Sequence of chain 1.A:
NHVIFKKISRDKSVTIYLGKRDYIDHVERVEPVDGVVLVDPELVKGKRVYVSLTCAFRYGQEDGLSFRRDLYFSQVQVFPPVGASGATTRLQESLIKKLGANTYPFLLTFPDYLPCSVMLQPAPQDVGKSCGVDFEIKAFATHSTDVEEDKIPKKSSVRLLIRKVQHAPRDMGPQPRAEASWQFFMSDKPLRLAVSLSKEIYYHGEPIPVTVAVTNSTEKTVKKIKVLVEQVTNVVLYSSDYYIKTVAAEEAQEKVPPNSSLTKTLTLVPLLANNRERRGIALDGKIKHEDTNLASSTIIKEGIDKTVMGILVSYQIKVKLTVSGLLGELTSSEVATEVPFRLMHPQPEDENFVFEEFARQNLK

The small molecule below binds the protein below.
Small molecule (SMILES): O=P(O)(O)O[C@@H]1[C@H](O)[C@H](O)[C@@H](OP(=O)(O)O)[C@H](OP(=O)(O)O)[C@H]1O

Binding-site contacts:
Ligand atom O53 contacts residue LEU173 of chain 1.A at 3.0 Å (h-bond).
Ligand atom O41 contacts residue HIS301 of chain 1.A at 3.6 Å (h-bond).
Ligand atom O42 contacts residue HIS301 of chain 1.A at 2.8 Å (h-bond).
Ligand atom O13 contacts residue ARG171 of chain 1.A at 3.2 Å.
Ligand atom O41 contacts residue LYS298 of chain 1.A at 4.2 Å.
Ligand atom O43 contacts residue HIS301 of chain 1.A at 3.6 Å.
Ligand atom O5 contacts residue LEU173 of chain 1.A at 4.0 Å.
Ligand atom C1 contacts residue ARG171 of chain 1.A at 4.2 Å.
Ligand atom O6 contacts residue ARG171 of chain 1.A at 3.3 Å (salt-bridge).
Ligand atom O52 contacts residue ARG382 of chain 1.A at 4.2 Å.
Ligand atom O2 contacts residue ARG171 of chain 1.A at 4.5 Å.
Ligand atom P1 contacts residue LYS15 of chain 1.A at 4.1 Å.
Ligand atom O13 contacts residue LYS15 of chain 1.A at 3.7 Å.
Ligand atom O51 contacts residue PHE380 of chain 1.A at 4.2 Å.
Ligand atom C6 contacts residue ARG171 of chain 1.A at 3.6 Å.
Ligand atom O51 contacts residue LYS15 of chain 1.A at 3.6 Å (salt-bridge).
Ligand atom O53 contacts residue LEU172 of chain 1.A at 3.6 Å.
Ligand atom O6 contacts residue LEU173 of chain 1.A at 4.5 Å.
Ligand atom O52 contacts residue PHE380 of chain 1.A at 4.0 Å.
Ligand atom O42 contacts residue ARG382 of chain 1.A at 4.2 Å.
Ligand atom O41 contacts residue LYS300 of chain 1.A at 3.0 Å (salt-bridge).
Ligand atom P4 contacts residue HIS301 of chain 1.A at 3.6 Å.
Ligand atom P5 contacts residue LEU173 of chain 1.A at 4.4 Å.
Ligand atom C6 contacts residue LYS15 of chain 1.A at 4.3 Å.
Ligand atom O11 contacts residue LYS166 of chain 1.A at 4.4 Å.
Ligand atom O52 contacts residue ALA381 of chain 1.A at 4.3 Å.
Ligand atom O51 contacts residue ALA381 of chain 1.A at 4.0 Å.
Ligand atom P4 contacts residue LYS300 of chain 1.A at 4.5 Å.
Ligand atom C5 contacts residue LYS15 of chain 1.A at 4.5 Å.
Ligand atom C1 contacts residue LYS15 of chain 1.A at 4.2 Å.
Ligand atom O12 contacts residue LYS15 of chain 1.A at 3.5 Å (salt-bridge).
Ligand atom O6 contacts residue LYS15 of chain 1.A at 3.7 Å.
Ligand atom P5 contacts residue PHE380 of chain 1.A at 4.2 Å.
Ligand atom P4 contacts residue LYS298 of chain 1.A at 4.2 Å.
Ligand atom O1 contacts residue ARG171 of chain 1.A at 3.6 Å (salt-bridge).
Ligand atom O43 contacts residue LYS298 of chain 1.A at 3.1 Å (salt-bridge).
Ligand atom O53 contacts residue ARG171 of chain 1.A at 3.8 Å.
Ligand atom O53 contacts residue PHE380 of chain 1.A at 3.6 Å.